Sequence of chain 1.B:
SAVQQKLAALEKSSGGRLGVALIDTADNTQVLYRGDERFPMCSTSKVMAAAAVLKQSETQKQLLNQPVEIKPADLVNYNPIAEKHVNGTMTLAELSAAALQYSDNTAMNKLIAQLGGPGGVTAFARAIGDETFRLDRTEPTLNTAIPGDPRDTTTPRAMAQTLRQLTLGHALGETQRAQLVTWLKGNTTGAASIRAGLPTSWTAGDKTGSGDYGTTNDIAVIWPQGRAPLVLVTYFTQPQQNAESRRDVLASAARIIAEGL

Binding-site contacts:
Ligand atom C16 contacts residue ILE130 of chain 1.B at 3.8 Å (hydrophobic).
Ligand atom C13 contacts residue GLN167 of chain 1.B at 3.9 Å.
Ligand atom O14 contacts residue ILE130 of chain 1.B at 3.5 Å (h-bond).
Ligand atom C8 contacts residue ALA173 of chain 1.B at 3.8 Å (hydrophobic).
Ligand atom C9 contacts residue ILE130 of chain 1.B at 4.5 Å (hydrophobic).
Ligand atom C8 contacts residue HIS172 of chain 1.B at 3.4 Å.
Ligand atom N12 contacts residue GLN167 of chain 1.B at 4.1 Å.
Ligand atom N3 contacts residue GLN167 of chain 1.B at 4.3 Å.
Ligand atom O14 contacts residue GLY131 of chain 1.B at 4.5 Å.
Ligand atom C20 contacts residue GLY131 of chain 1.B at 4.3 Å.
Ligand atom C13 contacts residue GLY131 of chain 1.B at 4.2 Å.
Ligand atom C15 contacts residue ILE130 of chain 1.B at 4.0 Å (hydrophobic).
Ligand atom N1 contacts residue ALA173 of chain 1.B at 4.3 Å.
Ligand atom N5 contacts residue GLY171 of chain 1.B at 3.4 Å.
Ligand atom O14 contacts residue GLN167 of chain 1.B at 3.2 Å (h-bond).
Ligand atom C16 contacts residue ALA129 of chain 1.B at 4.2 Å (hydrophobic).
Ligand atom C9 contacts residue GLN167 of chain 1.B at 4.4 Å.
Ligand atom N1 contacts residue HIS172 of chain 1.B at 2.9 Å (h-bond).
Ligand atom N1 contacts residue GLN167 of chain 1.B at 4.4 Å.
Ligand atom C7 contacts residue HIS172 of chain 1.B at 3.3 Å.
Ligand atom N12 contacts residue ILE130 of chain 1.B at 3.6 Å.
Ligand atom C10 contacts residue GLN167 of chain 1.B at 3.6 Å.
Ligand atom C15 contacts residue GLY131 of chain 1.B at 3.7 Å.
Ligand atom C6 contacts residue GLN167 of chain 1.B at 3.6 Å.
Ligand atom C10 contacts residue ILE130 of chain 1.B at 4.0 Å (hydrophobic).
Ligand atom C17 contacts residue GLY131 of chain 1.B at 3.6 Å.
Ligand atom C18 contacts residue GLY131 of chain 1.B at 4.3 Å.
Ligand atom C13 contacts residue ILE130 of chain 1.B at 3.4 Å (hydrophobic).
Ligand atom C7 contacts residue GLN167 of chain 1.B at 4.4 Å.
Ligand atom C7 contacts residue ALA173 of chain 1.B at 3.5 Å (hydrophobic).
Ligand atom C11 contacts residue GLN167 of chain 1.B at 3.2 Å.
Ligand atom C6 contacts residue HIS172 of chain 1.B at 4.5 Å.
Ligand atom C2 contacts residue HIS172 of chain 1.B at 4.1 Å.
Ligand atom C2 contacts residue GLN167 of chain 1.B at 4.0 Å.
Ligand atom N5 contacts residue HIS172 of chain 1.B at 3.6 Å.
Ligand atom C16 contacts residue GLY131 of chain 1.B at 3.3 Å.
Ligand atom N1 contacts residue GLY171 of chain 1.B at 3.7 Å.

This protein binds this small molecule.
Small molecule (SMILES): CN(C)Cc1cccc(C(=O)Nc2cccc(-c3nnn[nH]3)c2)c1